The protein below binds the small molecule below.
Small molecule (SMILES): O=C(O)/C=C/c1ccc(O)c(O)c1

Sequence of chain 1.A:
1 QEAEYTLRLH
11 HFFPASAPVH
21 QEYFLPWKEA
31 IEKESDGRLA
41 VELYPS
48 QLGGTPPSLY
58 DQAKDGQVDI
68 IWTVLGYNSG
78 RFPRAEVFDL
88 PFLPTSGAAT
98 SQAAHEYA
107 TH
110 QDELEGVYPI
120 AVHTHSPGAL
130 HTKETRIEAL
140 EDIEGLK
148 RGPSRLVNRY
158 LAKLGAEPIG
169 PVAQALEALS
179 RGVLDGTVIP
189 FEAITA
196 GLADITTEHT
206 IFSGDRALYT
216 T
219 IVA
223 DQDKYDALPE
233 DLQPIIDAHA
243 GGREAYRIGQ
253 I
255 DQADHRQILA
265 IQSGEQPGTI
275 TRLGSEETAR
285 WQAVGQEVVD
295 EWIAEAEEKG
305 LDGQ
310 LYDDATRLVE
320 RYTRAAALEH

Binding-site contacts:
Ligand atom C2' contacts residue PRO188 of chain 1.A at 3.7 Å (hydrophobic).
Ligand atom C1 contacts residue VAL170 of chain 1.A at 3.8 Å (hydrophobic).
Ligand atom O2 contacts residue ILE187 of chain 1.A at 3.8 Å.
Ligand atom C3' contacts residue MSE254 of chain 1.A at 3.7 Å.
Ligand atom C2 contacts residue TYR74 of chain 1.A at 3.6 Å (hydrophobic).
Ligand atom C3 contacts residue HIS124 of chain 1.A at 3.8 Å.
Ligand atom C2' contacts residue HIS124 of chain 1.A at 3.6 Å.
Ligand atom C2 contacts residue VAL170 of chain 1.A at 3.6 Å (hydrophobic).
Ligand atom O1 contacts residue TYR74 of chain 1.A at 2.6 Å (h-bond).
Ligand atom O1 contacts residue PRO150 of chain 1.A at 3.4 Å.
Ligand atom C4' contacts residue MSE254 of chain 1.A at 3.6 Å.
Ligand atom O3' contacts residue MSE254 of chain 1.A at 3.4 Å.
Ligand atom C5' contacts residue PHE13 of chain 1.A at 3.3 Å (hydrophobic).
Ligand atom C1 contacts residue TYR74 of chain 1.A at 3.5 Å (hydrophobic).
Ligand atom C3' contacts residue HIS124 of chain 1.A at 3.8 Å.
Ligand atom C1 contacts residue ARG148 of chain 1.A at 3.5 Å.
Ligand atom C1 contacts residue PRO150 of chain 1.A at 3.5 Å (hydrophobic).
Ligand atom O3' contacts residue GLU190 of chain 1.A at 2.2 Å (salt-bridge).
Ligand atom C5' contacts residue MSE218 of chain 1.A at 3.4 Å.
Ligand atom O3' contacts residue HIS124 of chain 1.A at 3.4 Å.
Ligand atom C3' contacts residue PRO188 of chain 1.A at 3.8 Å (hydrophobic).
Ligand atom C4' contacts residue GLU190 of chain 1.A at 3.1 Å.
Ligand atom O1 contacts residue ARG148 of chain 1.A at 2.9 Å (salt-bridge).
Ligand atom C6' contacts residue PHE12 of chain 1.A at 3.8 Å (hydrophobic).
Ligand atom O4' contacts residue PHE13 of chain 1.A at 3.2 Å.
Ligand atom O1 contacts residue VAL170 of chain 1.A at 3.5 Å.
Ligand atom C4' contacts residue TRP69 of chain 1.A at 3.9 Å (hydrophobic).
Ligand atom C6' contacts residue MSE218 of chain 1.A at 3.4 Å.
Ligand atom C4' contacts residue MSE218 of chain 1.A at 4.0 Å.
Ligand atom O2 contacts residue PRO150 of chain 1.A at 3.2 Å.
Ligand atom C5' contacts residue PHE12 of chain 1.A at 3.8 Å (hydrophobic).
Ligand atom C3' contacts residue GLU190 of chain 1.A at 3.0 Å.
Ligand atom C6' contacts residue PHE13 of chain 1.A at 3.8 Å (hydrophobic).
Ligand atom C4' contacts residue PHE13 of chain 1.A at 3.4 Å (hydrophobic).
Ligand atom O3' contacts residue PRO188 of chain 1.A at 3.1 Å.
Ligand atom C5' contacts residue TRP69 of chain 1.A at 3.8 Å (hydrophobic).
Ligand atom O4' contacts residue GLU190 of chain 1.A at 2.4 Å (salt-bridge).
Ligand atom O4' contacts residue TRP69 of chain 1.A at 3.3 Å.
Ligand atom O4' contacts residue MSE254 of chain 1.A at 3.3 Å.
Ligand atom O2 contacts residue ARG148 of chain 1.A at 2.8 Å (salt-bridge).